Sequence of chain 1.D:
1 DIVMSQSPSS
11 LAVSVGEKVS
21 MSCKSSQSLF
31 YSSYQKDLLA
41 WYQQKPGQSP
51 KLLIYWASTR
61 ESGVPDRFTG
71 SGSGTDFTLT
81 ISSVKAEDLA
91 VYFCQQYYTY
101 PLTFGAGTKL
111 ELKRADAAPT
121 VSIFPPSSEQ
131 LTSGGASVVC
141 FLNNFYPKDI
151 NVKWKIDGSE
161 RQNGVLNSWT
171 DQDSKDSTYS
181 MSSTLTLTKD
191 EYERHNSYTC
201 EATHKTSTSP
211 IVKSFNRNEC

Sequence of chain 1.B:
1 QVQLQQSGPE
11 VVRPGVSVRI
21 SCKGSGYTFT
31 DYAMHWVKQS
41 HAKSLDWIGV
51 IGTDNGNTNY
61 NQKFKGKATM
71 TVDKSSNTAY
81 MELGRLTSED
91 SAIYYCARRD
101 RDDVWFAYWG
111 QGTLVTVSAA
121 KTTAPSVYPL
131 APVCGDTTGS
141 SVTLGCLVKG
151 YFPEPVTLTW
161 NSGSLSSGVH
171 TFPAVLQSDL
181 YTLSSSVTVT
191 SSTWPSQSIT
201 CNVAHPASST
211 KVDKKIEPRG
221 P

Binding-site contacts:
Ligand atom OE2 contacts residue ALA33 of chain 1.B at 3.5 Å.
Ligand atom CD contacts residue ALA33 of chain 1.B at 3.3 Å (hydrophobic).
Ligand atom NH1 contacts residue ARG101 of chain 1.B at 3.3 Å (salt-bridge).
Ligand atom N contacts residue ASP103 of chain 1.B at 2.8 Å (salt-bridge).
Ligand atom OE1 contacts residue ARG99 of chain 1.B at 2.9 Å (salt-bridge).
Ligand atom OE2 contacts residue VAL104 of chain 1.B at 3.5 Å.
Ligand atom OE1 contacts residue ALA33 of chain 1.B at 3.0 Å (h-bond).
Ligand atom NH1 contacts residue ASP102 of chain 1.B at 3.2 Å (salt-bridge).
Ligand atom C contacts residue TYR100 of chain 1.D at 3.6 Å (hydrophobic).
Ligand atom N contacts residue TYR34 of chain 1.D at 3.2 Å (h-bond).
Ligand atom CD contacts residue ARG101 of chain 1.B at 3.5 Å.
Ligand atom OE2 contacts residue HIS35 of chain 1.B at 2.9 Å (h-bond).
Ligand atom OE2 contacts residue TYR31 of chain 1.D at 3.6 Å.
Ligand atom CB contacts residue TYR97 of chain 1.D at 3.6 Å (hydrophobic).
Ligand atom CA contacts residue TYR100 of chain 1.D at 3.6 Å (hydrophobic).
Ligand atom CB contacts residue TYR31 of chain 1.D at 3.5 Å (hydrophobic).
Ligand atom ND2 contacts residue TYR31 of chain 1.D at 2.9 Å (h-bond).
Ligand atom OE2 contacts residue ARG99 of chain 1.B at 3.5 Å.
Ligand atom C contacts residue TYR100 of chain 1.D at 3.4 Å (hydrophobic).
Ligand atom N contacts residue TYR100 of chain 1.D at 3.4 Å.
Ligand atom CG contacts residue TYR97 of chain 1.D at 3.3 Å (hydrophobic).
Ligand atom CG1 contacts residue THR58 of chain 1.B at 3.6 Å.
Ligand atom O contacts residue TYR100 of chain 1.D at 3.5 Å.
Ligand atom O contacts residue VAL104 of chain 1.B at 3.0 Å (h-bond).
Ligand atom CB contacts residue ASP103 of chain 1.B at 3.6 Å.
Ligand atom CD contacts residue ARG99 of chain 1.B at 3.5 Å.
Ligand atom CZ3 contacts residue ARG99 of chain 1.B at 3.6 Å.
Ligand atom CG1 contacts residue ASN57 of chain 1.B at 3.6 Å.
Ligand atom O contacts residue ASN59 of chain 1.B at 2.9 Å (h-bond).
Ligand atom CG contacts residue TYR31 of chain 1.D at 3.6 Å (hydrophobic).
Ligand atom CH2 contacts residue ARG99 of chain 1.B at 3.6 Å.
Ligand atom CG2 contacts residue GLY52 of chain 1.B at 3.4 Å.
Ligand atom C contacts residue ASP103 of chain 1.B at 3.5 Å.
Ligand atom O contacts residue ASP103 of chain 1.B at 3.2 Å.
Ligand atom CG2 contacts residue ASN57 of chain 1.B at 3.6 Å.
Ligand atom O contacts residue TYR100 of chain 1.D at 2.6 Å (h-bond).
Ligand atom CA contacts residue ASP103 of chain 1.B at 3.5 Å.
Ligand atom CB contacts residue TYR34 of chain 1.D at 3.6 Å (hydrophobic).
Ligand atom CA contacts residue TYR100 of chain 1.D at 3.6 Å (hydrophobic).
Ligand atom CD1 contacts residue TYR98 of chain 1.D at 3.2 Å (hydrophobic).

The small molecule below binds the protein below.
Small molecule (SMILES): CC[C@H](C)[C@H](NC(=O)[C@@H]1CCCN1C(=O)[C@@H](NC(=O)[C@H](CCC(=O)O)NC(=O)[C@@H](NC(=O)[C@H](CCC(=O)O)NC(=O)[C@@H](NC(=O)[C@H](CC(C)C)NC(=O)[C@@H](N)CC(C)C)[C@@H](C)O)C(C)C)[C@@H](C)O)C(=O)N[C@@H](CCCN=C(N)N)C(=O)N[C@@H](CC(N)=O)C(=O)N[C@@H](CCC(=O)O)C(=O)N[C@@H](CC1=CN=C2C=CC=C[C@H]12)C(=O)NCC=O